Binding-site contacts:
Ligand atom C2 contacts residue LEU190 of chain 2.A at 3.7 Å (hydrophobic).
Ligand atom PA contacts residue TYR199 of chain 2.A at 3.5 Å.
Ligand atom C4' contacts residue NAD1 of chain 2.E at 3.4 Å.
Ligand atom O2D contacts residue GLN195 of chain 2.A at 3.1 Å (h-bond).
Ligand atom O2D contacts residue ASP268 of chain 2.A at 2.7 Å (salt-bridge).
Ligand atom O2A contacts residue ASN162 of chain 2.A at 2.9 Å (h-bond).
Ligand atom PA contacts residue ASN162 of chain 2.A at 3.2 Å.
Ligand atom O4' contacts residue TYR133 of chain 2.A at 3.2 Å (h-bond).
Ligand atom O3' contacts residue TYR160 of chain 2.A at 3.4 Å (h-bond).
Ligand atom O2 contacts residue LEU190 of chain 2.A at 2.9 Å (h-bond).
Ligand atom O4 contacts residue ASP175 of chain 2.A at 3.5 Å (salt-bridge).
Ligand atom N3 contacts residue PHE176 of chain 2.A at 3.6 Å.
Ligand atom C6' contacts residue PRO69 of chain 2.A at 3.2 Å (hydrophobic).
Ligand atom O5D contacts residue LYS197 of chain 2.A at 3.4 Å.
Ligand atom O3D contacts residue ASP268 of chain 2.A at 2.9 Å (salt-bridge).
Ligand atom O4' contacts residue SER109 of chain 2.A at 3.1 Å (h-bond).
Ligand atom C4D contacts residue VAL236 of chain 2.A at 3.5 Å (hydrophobic).
Ligand atom O3B contacts residue ASN162 of chain 2.A at 3.5 Å (h-bond).
Ligand atom O2A contacts residue TYR199 of chain 2.A at 2.5 Å (h-bond).
Ligand atom O2' contacts residue ASN162 of chain 2.A at 3.5 Å (h-bond).
Ligand atom O1A contacts residue ASN162 of chain 2.A at 2.8 Å (h-bond).
Ligand atom O2 contacts residue VAL189 of chain 2.A at 3.6 Å.
Ligand atom C2D contacts residue ASP268 of chain 2.A at 3.7 Å.
Ligand atom O4D contacts residue VAL236 of chain 2.A at 3.0 Å.
Ligand atom O3D contacts residue GLN195 of chain 2.A at 3.1 Å.
Ligand atom O5D contacts residue TYR199 of chain 2.A at 3.5 Å (h-bond).
Ligand atom O2B contacts residue LYS197 of chain 2.A at 3.4 Å (salt-bridge).
Ligand atom O3' contacts residue SER110 of chain 2.A at 3.1 Å (h-bond).
Ligand atom O5' contacts residue VAL71 of chain 2.A at 3.3 Å.
Ligand atom O2D contacts residue GLY264 of chain 2.A at 3.6 Å.
Ligand atom C3' contacts residue ASN162 of chain 2.A at 3.4 Å.
Ligand atom C6' contacts residue HIS170 of chain 2.A at 3.7 Å.
Ligand atom O2' contacts residue MET272 of chain 2.A at 3.7 Å.
Ligand atom O6' contacts residue PRO69 of chain 2.A at 2.7 Å (h-bond).
Ligand atom O1A contacts residue LYS197 of chain 2.A at 3.0 Å.
Ligand atom C3D contacts residue ASP268 of chain 2.A at 3.3 Å.
Ligand atom O6' contacts residue HIS170 of chain 2.A at 3.2 Å (h-bond).
Ligand atom O3D contacts residue LYS197 of chain 2.A at 3.3 Å (salt-bridge).
Ligand atom O4' contacts residue NAD1 of chain 2.E at 3.3 Å.
Ligand atom O3' contacts residue SER109 of chain 2.A at 3.5 Å (h-bond).

Sequence of chain 2.A:
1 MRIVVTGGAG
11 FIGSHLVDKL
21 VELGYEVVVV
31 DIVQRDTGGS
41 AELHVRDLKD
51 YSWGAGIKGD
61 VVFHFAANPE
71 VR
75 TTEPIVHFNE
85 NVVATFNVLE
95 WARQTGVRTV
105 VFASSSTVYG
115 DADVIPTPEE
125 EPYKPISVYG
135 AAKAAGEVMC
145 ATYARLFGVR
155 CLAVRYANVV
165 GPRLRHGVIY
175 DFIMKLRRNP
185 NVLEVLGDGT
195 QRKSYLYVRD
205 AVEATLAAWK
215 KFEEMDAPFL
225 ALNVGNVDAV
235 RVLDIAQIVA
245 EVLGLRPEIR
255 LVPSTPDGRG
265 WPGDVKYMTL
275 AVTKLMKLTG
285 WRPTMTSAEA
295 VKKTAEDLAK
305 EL

The protein below binds the small molecule below.
Small molecule (SMILES): O=c1ccn([C@@H]2O[C@H](CO[P](=O)(O)O[P](=O)(O)O[C@H]3O[C@H](CO)[C@H](O)[C@H](O)[C@H]3O)[C@@H](O)[C@H]2O)c(=O)[nH]1